Sequence of chain 1.N:
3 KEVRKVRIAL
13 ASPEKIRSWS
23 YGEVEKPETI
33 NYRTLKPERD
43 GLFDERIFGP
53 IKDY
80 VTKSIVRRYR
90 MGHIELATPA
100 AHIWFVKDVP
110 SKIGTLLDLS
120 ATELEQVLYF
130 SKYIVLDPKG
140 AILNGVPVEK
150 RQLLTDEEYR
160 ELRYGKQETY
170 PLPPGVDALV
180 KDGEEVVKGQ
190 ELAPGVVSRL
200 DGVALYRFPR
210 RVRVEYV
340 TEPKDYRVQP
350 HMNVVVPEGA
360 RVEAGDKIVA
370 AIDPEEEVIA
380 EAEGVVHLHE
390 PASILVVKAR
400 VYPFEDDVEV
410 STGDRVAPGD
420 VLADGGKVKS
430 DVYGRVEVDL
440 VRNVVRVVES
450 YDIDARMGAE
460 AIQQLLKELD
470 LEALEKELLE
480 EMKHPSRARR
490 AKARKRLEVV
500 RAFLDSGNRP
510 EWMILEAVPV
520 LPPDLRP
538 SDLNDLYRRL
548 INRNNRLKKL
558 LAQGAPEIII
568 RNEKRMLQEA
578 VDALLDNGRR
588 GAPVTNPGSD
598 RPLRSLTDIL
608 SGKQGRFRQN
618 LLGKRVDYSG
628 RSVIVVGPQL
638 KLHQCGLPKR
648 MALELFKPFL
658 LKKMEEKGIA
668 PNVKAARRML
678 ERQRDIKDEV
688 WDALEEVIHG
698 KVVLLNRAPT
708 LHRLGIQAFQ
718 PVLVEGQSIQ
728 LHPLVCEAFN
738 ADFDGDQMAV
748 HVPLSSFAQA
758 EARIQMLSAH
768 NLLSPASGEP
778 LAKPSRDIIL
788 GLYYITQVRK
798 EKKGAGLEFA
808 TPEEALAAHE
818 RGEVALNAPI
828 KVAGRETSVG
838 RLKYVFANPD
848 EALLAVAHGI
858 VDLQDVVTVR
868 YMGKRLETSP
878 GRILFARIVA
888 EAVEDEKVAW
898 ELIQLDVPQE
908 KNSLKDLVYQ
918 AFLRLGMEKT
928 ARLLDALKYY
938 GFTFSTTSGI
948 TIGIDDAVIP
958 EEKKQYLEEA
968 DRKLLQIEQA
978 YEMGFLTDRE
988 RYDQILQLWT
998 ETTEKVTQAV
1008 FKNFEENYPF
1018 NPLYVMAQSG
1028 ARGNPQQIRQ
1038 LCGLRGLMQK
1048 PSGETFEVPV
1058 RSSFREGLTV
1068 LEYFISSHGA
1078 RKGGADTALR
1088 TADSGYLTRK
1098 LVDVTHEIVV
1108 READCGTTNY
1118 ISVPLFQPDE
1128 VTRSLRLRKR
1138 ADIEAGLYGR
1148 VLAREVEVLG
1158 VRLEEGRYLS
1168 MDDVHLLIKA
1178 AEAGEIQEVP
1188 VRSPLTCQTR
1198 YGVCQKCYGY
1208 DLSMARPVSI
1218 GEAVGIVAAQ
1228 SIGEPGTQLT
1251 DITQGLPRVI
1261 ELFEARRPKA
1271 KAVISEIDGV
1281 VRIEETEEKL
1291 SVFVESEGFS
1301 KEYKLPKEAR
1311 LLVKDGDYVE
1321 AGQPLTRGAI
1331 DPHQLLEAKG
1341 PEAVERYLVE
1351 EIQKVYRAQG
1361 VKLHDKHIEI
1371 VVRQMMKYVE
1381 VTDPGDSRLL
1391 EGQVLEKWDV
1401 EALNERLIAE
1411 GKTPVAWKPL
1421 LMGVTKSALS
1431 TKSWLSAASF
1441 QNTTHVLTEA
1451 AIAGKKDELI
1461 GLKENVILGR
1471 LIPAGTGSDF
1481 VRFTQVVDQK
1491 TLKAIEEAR

Sequence of chain 1.M:
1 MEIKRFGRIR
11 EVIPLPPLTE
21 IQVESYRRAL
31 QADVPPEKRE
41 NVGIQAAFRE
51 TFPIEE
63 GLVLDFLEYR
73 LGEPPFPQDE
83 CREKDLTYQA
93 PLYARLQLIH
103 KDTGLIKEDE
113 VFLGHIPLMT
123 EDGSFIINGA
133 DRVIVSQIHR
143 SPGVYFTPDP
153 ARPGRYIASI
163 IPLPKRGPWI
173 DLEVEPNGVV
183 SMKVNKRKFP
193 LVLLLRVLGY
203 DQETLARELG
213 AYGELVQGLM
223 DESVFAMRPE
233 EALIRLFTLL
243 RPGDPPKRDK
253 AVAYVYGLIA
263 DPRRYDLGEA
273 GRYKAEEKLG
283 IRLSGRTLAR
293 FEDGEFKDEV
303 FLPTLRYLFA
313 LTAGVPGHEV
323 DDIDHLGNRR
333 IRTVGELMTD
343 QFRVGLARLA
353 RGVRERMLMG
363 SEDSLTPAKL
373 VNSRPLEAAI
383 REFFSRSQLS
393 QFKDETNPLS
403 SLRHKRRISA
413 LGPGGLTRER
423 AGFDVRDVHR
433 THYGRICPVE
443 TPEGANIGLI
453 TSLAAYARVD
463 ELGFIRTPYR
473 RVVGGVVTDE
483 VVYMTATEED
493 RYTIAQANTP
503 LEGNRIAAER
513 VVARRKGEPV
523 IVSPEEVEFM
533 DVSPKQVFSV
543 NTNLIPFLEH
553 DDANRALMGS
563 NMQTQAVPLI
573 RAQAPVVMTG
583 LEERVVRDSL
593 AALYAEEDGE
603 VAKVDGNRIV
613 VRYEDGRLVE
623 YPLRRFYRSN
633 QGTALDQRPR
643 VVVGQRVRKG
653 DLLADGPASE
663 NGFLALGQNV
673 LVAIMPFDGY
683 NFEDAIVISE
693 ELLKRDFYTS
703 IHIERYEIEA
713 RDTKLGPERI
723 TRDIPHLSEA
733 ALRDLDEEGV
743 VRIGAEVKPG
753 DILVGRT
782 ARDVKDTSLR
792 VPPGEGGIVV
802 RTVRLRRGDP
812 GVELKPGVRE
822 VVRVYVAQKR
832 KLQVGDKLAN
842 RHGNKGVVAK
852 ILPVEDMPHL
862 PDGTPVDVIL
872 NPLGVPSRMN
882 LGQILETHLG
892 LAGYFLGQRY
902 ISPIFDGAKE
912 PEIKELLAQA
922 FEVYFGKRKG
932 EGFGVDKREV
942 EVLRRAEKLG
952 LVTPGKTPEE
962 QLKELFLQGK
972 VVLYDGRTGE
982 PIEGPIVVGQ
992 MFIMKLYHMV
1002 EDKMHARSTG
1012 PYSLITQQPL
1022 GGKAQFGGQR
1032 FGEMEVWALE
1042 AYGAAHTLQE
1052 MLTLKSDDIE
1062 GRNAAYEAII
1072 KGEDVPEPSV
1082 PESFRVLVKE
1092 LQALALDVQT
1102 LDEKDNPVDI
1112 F

Binding-site contacts:
Ligand atom N2 contacts residue DG21 of chain 1.T at 3.4 Å (h-bond).
Ligand atom C4' contacts residue ASP743 of chain 1.N at 3.7 Å.
Ligand atom OP1 contacts residue ASP741 of chain 1.N at 3.2 Å (salt-bridge).
Ligand atom C4 contacts residue DG24 of chain 1.T at 3.5 Å.
Ligand atom N1 contacts residue DG21 of chain 1.T at 2.9 Å (h-bond).
Ligand atom C2 contacts residue DG21 of chain 1.T at 3.3 Å.
Ligand atom O3' contacts residue GLN567 of chain 1.M at 2.8 Å (h-bond).
Ligand atom O2 contacts residue DG21 of chain 1.T at 3.1 Å (h-bond).
Ligand atom O2' contacts residue ARG704 of chain 1.N at 2.5 Å (salt-bridge).
Ligand atom N1 contacts residue DC22 of chain 1.T at 3.3 Å (h-bond).
Ligand atom O6 contacts residue DC23 of chain 1.T at 2.3 Å (h-bond).
Ligand atom O4' contacts residue HIS999 of chain 1.M at 3.5 Å.
Ligand atom OP1 contacts residue GLN567 of chain 1.M at 3.7 Å.
Ligand atom N3 contacts residue DG21 of chain 1.T at 3.5 Å (h-bond).
Ligand atom O2' contacts residue ALA705 of chain 1.N at 2.7 Å.
Ligand atom N2 contacts residue DC22 of chain 1.T at 2.4 Å (h-bond).
Ligand atom N3 contacts residue DG24 of chain 1.T at 2.9 Å (h-bond).
Ligand atom N3 contacts residue DC23 of chain 1.T at 3.6 Å.
Ligand atom C2 contacts residue DC22 of chain 1.T at 3.3 Å.
Ligand atom O2' contacts residue LYS838 of chain 1.M at 3.6 Å (salt-bridge).
Ligand atom N4 contacts residue DG24 of chain 1.T at 2.9 Å (h-bond).
Ligand atom C2 contacts residue DG24 of chain 1.T at 3.5 Å.
Ligand atom O3' contacts residue ARG704 of chain 1.N at 2.6 Å (salt-bridge).
Ligand atom N1 contacts residue DC23 of chain 1.T at 3.3 Å (h-bond).
Ligand atom N2 contacts residue DC23 of chain 1.T at 3.4 Å.
Ligand atom O2' contacts residue GLN390 of chain 1.M at 2.9 Å (h-bond).
Ligand atom OP1 contacts residue ARG409 of chain 1.M at 3.4 Å (salt-bridge).
Ligand atom C3' contacts residue ARG704 of chain 1.N at 3.1 Å.
Ligand atom O2' contacts residue ASP743 of chain 1.N at 3.7 Å.
Ligand atom O6 contacts residue DG21 of chain 1.T at 3.0 Å (h-bond).
Ligand atom C6 contacts residue DC23 of chain 1.T at 3.1 Å.
Ligand atom C6 contacts residue DG21 of chain 1.T at 3.2 Å.
Ligand atom O2 contacts residue DG24 of chain 1.T at 2.8 Å (h-bond).
Ligand atom O6 contacts residue DC25 of chain 1.T at 3.6 Å.
Ligand atom C2' contacts residue ARG704 of chain 1.N at 2.8 Å.
Ligand atom N3 contacts residue DG21 of chain 1.T at 3.7 Å.
Ligand atom C3' contacts residue ASP743 of chain 1.N at 3.1 Å.
Ligand atom O3' contacts residue ASP743 of chain 1.N at 2.1 Å (salt-bridge).
Ligand atom O2' contacts residue HIS999 of chain 1.M at 3.3 Å (h-bond).
Ligand atom C2' contacts residue ALA705 of chain 1.N at 3.4 Å (hydrophobic).

The protein below binds the small molecule below.
Small molecule (SMILES): Nc1ccn([C@@H]2O[C@H](CO[P](=O)(O)O[C@H]3[C@@H](O)[C@H](n4cnc5c(=O)nc(N)[nH]c54)O[C@@H]3CO)[C@@H](O[P](=O)(O)OC[C@H]3O[C@@H](n4cnc5c(=O)nc(N)[nH]c54)[C@H](O)[C@@H]3O[P](=O)(O)OC[C@H]3O[C@@H](n4cnc5c(=O)nc(N)[nH]c54)[C@H](O)[C@@H]3O[P](=O)(O)OC[C@H]3O[C@@H](n4ccc(N)nc4=O)[C@H](O)[C@@H]3O[P](=O)(O)OC[C@H]3O[C@@H](n4cnc5c(=O)nc(N)[nH]c54)[C@H](O)[C@@H]3O[P](=O)(O)OC[C@H]3O[C@@H](n4cnc5c(=O)nc(N)[nH]c54)[C@H](O)[C@@H]3O)[C@H]2O)c(=O)n1